Binding-site contacts:
Ligand atom C contacts residue ARG96 of chain 1.D at 3.4 Å.
Ligand atom CG contacts residue TYR61 of chain 1.D at 4.3 Å (hydrophobic).
Ligand atom O contacts residue GLY141 of chain 1.D at 3.2 Å.
Ligand atom OXT contacts residue ARG96 of chain 1.D at 2.8 Å (salt-bridge).
Ligand atom CD contacts residue THR143 of chain 1.D at 3.3 Å.
Ligand atom CG contacts residue GLU193 of chain 1.D at 3.6 Å.
Ligand atom N contacts residue THR91 of chain 1.D at 2.8 Å (h-bond).
Ligand atom OE1 contacts residue GLU193 of chain 1.D at 3.7 Å.
Ligand atom CB contacts residue GLU193 of chain 1.D at 4.1 Å.
Ligand atom C contacts residue TYR61 of chain 1.D at 3.6 Å (hydrophobic).
Ligand atom CD contacts residue GLU193 of chain 1.D at 3.9 Å.
Ligand atom OE2 contacts residue LEU138 of chain 1.D at 4.2 Å.
Ligand atom O contacts residue ARG96 of chain 1.D at 2.8 Å (salt-bridge).
Ligand atom N contacts residue PRO89 of chain 1.D at 2.9 Å (h-bond).
Ligand atom CA contacts residue PRO89 of chain 1.D at 4.1 Å (hydrophobic).
Ligand atom OE1 contacts residue THR143 of chain 1.D at 2.6 Å (h-bond).
Ligand atom OXT contacts residue THR91 of chain 1.D at 2.8 Å (h-bond).
Ligand atom CA contacts residue TYR61 of chain 1.D at 4.0 Å (hydrophobic).
Ligand atom OE2 contacts residue SER142 of chain 1.D at 3.3 Å (h-bond).
Ligand atom OE2 contacts residue THR143 of chain 1.D at 3.0 Å (h-bond).
Ligand atom CA contacts residue GLU193 of chain 1.D at 3.4 Å.
Ligand atom OXT contacts residue SER142 of chain 1.D at 3.9 Å.
Ligand atom CD contacts residue LEU138 of chain 1.D at 4.0 Å (hydrophobic).
Ligand atom C contacts residue SER142 of chain 1.D at 3.3 Å.
Ligand atom OE2 contacts residue GLY141 of chain 1.D at 3.6 Å.
Ligand atom CB contacts residue LEU138 of chain 1.D at 3.9 Å (hydrophobic).
Ligand atom CG contacts residue LEU138 of chain 1.D at 3.6 Å (hydrophobic).
Ligand atom O contacts residue TYR61 of chain 1.D at 3.4 Å.
Ligand atom OXT contacts residue LEU90 of chain 1.D at 3.5 Å.
Ligand atom N contacts residue TYR61 of chain 1.D at 4.0 Å.
Ligand atom N contacts residue TYR220 of chain 1.D at 3.6 Å.
Ligand atom CB contacts residue TYR61 of chain 1.D at 3.5 Å (hydrophobic).
Ligand atom CA contacts residue THR91 of chain 1.D at 3.4 Å.
Ligand atom C contacts residue THR91 of chain 1.D at 3.7 Å.
Ligand atom N contacts residue SER142 of chain 1.D at 4.0 Å.
Ligand atom O contacts residue SER142 of chain 1.D at 2.8 Å (h-bond).
Ligand atom OXT contacts residue TYR61 of chain 1.D at 3.4 Å.
Ligand atom CA contacts residue SER142 of chain 1.D at 3.3 Å.
Ligand atom N contacts residue GLU193 of chain 1.D at 2.8 Å (salt-bridge).
Ligand atom OXT contacts residue PRO89 of chain 1.D at 3.7 Å.

A protein and the small-molecule ligand that binds it are described below.
Small molecule (SMILES): N[C@@H](CCC(=O)O)C(=O)O

Sequence of chain 1.D:
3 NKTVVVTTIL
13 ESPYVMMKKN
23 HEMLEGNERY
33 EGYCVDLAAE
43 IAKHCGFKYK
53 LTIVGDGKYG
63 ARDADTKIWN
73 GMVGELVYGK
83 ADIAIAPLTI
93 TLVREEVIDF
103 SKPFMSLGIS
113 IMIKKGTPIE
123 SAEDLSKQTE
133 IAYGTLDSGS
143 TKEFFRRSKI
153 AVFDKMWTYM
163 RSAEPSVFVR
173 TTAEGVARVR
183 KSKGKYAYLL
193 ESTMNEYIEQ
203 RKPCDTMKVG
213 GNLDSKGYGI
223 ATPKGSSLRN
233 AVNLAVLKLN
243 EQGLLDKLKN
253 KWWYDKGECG